Sequence of chain 3.A:
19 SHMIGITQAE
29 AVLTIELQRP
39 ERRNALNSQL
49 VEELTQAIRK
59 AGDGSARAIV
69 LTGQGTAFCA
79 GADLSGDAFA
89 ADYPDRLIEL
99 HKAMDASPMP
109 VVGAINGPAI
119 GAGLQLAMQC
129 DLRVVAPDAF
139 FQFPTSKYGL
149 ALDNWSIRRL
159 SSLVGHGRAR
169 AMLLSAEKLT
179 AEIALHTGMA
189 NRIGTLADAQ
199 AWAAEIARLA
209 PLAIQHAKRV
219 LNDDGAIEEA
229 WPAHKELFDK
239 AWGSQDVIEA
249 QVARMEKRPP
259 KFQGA

The protein below binds the small molecule below.
Small molecule (SMILES): CCc1ccc([C@H]2C[C@@H](C(F)(F)F)n3ncc(C(=O)O)c3N2)cc1

Binding-site contacts:
Ligand atom F57 contacts residue GLN123 of chain 3.A at 3.2 Å.
Ligand atom N6 contacts residue ASP151 of chain 3.A at 3.7 Å.
Ligand atom C11 contacts residue LYS100 of chain 3.A at 3.9 Å.
Ligand atom C5 contacts residue ILE96 of chain 3.A at 3.8 Å (hydrophobic).
Ligand atom C13 contacts residue HIS99 of chain 3.A at 4.1 Å.
Ligand atom F56 contacts residue HIS99 of chain 3.A at 3.0 Å.
Ligand atom C7 contacts residue HIS99 of chain 3.A at 4.1 Å.
Ligand atom C17 contacts residue ASP151 of chain 3.A at 3.6 Å.
Ligand atom C32 contacts residue ASP103 of chain 3.A at 3.5 Å.
Ligand atom C8 contacts residue GLN127 of chain 3.A at 4.0 Å.
Ligand atom C18 contacts residue ASP151 of chain 3.A at 3.6 Å.
Ligand atom C2 contacts residue ASP151 of chain 3.A at 4.1 Å.
Ligand atom C33 contacts residue ILE225 of chain 3.A at 4.0 Å (hydrophobic).
Ligand atom N19 contacts residue ASP151 of chain 3.A at 3.6 Å.
Ligand atom F58 contacts residue HIS99 of chain 3.A at 3.9 Å.
Ligand atom C5 contacts residue ASP151 of chain 3.A at 3.6 Å.
Ligand atom C11 contacts residue HIS99 of chain 3.A at 3.8 Å.
Ligand atom C20 contacts residue ILE96 of chain 3.A at 3.8 Å (hydrophobic).
Ligand atom C13 contacts residue LEU95 of chain 3.A at 3.8 Å (hydrophobic).
Ligand atom N4 contacts residue ILE96 of chain 3.A at 4.0 Å.
Ligand atom F56 contacts residue GLN123 of chain 3.A at 3.2 Å.
Ligand atom F56 contacts residue LEU95 of chain 3.A at 3.8 Å.
Ligand atom C12 contacts residue HIS99 of chain 3.A at 3.8 Å.
Ligand atom C8 contacts residue TRP153 of chain 3.A at 3.5 Å (hydrophobic).
Ligand atom C1 contacts residue ASP151 of chain 3.A at 3.5 Å.
Ligand atom F58 contacts residue LEU95 of chain 3.A at 3.3 Å.
Ligand atom C9 contacts residue GLN127 of chain 3.A at 3.7 Å.
Ligand atom C2 contacts residue HIS99 of chain 3.A at 3.9 Å.
Ligand atom C3 contacts residue ASP151 of chain 3.A at 3.5 Å.
Ligand atom C17 contacts residue ILE96 of chain 3.A at 3.7 Å (hydrophobic).
Ligand atom C32 contacts residue ILE225 of chain 3.A at 4.1 Å (hydrophobic).
Ligand atom F57 contacts residue ASP151 of chain 3.A at 4.1 Å.
Ligand atom C18 contacts residue ILE96 of chain 3.A at 3.9 Å (hydrophobic).
Ligand atom F58 contacts residue ILE96 of chain 3.A at 3.7 Å.
Ligand atom C13 contacts residue GLN123 of chain 3.A at 3.8 Å.
Ligand atom C33 contacts residue ASP103 of chain 3.A at 3.9 Å.
Ligand atom F57 contacts residue LEU95 of chain 3.A at 3.5 Å.
Ligand atom N4 contacts residue ASP151 of chain 3.A at 3.4 Å.
Ligand atom C32 contacts residue HIS99 of chain 3.A at 4.0 Å.
Ligand atom C9 contacts residue TRP153 of chain 3.A at 4.0 Å (hydrophobic).